Binding-site contacts:
Ligand atom C7 contacts residue ASN308 of chain 1.F at 3.2 Å.
Ligand atom C5 contacts residue ASN308 of chain 1.F at 3.7 Å.
Ligand atom O7 contacts residue LYS304 of chain 1.F at 4.0 Å.
Ligand atom C4 contacts residue ASN308 of chain 1.F at 4.2 Å.
Ligand atom O5 contacts residue ASN308 of chain 1.F at 2.4 Å (h-bond).
Ligand atom N2 contacts residue ASN308 of chain 1.F at 2.8 Å (h-bond).
Ligand atom C1 contacts residue ASN308 of chain 1.F at 1.4 Å.
Ligand atom C3 contacts residue ASN308 of chain 1.F at 3.8 Å.
Ligand atom O7 contacts residue ASN308 of chain 1.F at 3.3 Å (h-bond).
Ligand atom C8 contacts residue ASN308 of chain 1.F at 3.6 Å.
Ligand atom C2 contacts residue ASN308 of chain 1.F at 2.5 Å.

Sequence of chain 1.F:
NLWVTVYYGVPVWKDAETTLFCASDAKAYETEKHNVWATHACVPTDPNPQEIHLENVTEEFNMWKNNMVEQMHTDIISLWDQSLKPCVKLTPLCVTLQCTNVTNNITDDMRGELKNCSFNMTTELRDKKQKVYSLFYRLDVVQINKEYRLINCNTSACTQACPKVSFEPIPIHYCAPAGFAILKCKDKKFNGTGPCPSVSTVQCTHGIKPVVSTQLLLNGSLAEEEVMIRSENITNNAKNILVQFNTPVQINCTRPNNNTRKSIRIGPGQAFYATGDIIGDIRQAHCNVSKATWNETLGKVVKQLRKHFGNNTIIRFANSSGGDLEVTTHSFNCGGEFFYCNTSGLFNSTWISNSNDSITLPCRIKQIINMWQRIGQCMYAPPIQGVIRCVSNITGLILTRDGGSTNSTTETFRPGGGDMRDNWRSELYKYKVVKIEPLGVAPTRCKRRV

A protein and the small-molecule ligand that binds it are described below.
Small molecule (SMILES): CC(=O)N[C@@H]1[C@@H](O)[C@H](O)[C@@H](CO)O[C@H]1O